Binding-site contacts:
Ligand atom O contacts residue TYR137 of chain 1.B at 4.2 Å.
Ligand atom C contacts residue ASP285 of chain 1.B at 3.8 Å.
Ligand atom N contacts residue ZN1 of chain 1.I at 4.3 Å.
Ligand atom CB contacts residue ARG233 of chain 1.B at 3.4 Å.
Ligand atom CG contacts residue ARG169 of chain 1.B at 3.2 Å.
Ligand atom N contacts residue ARG169 of chain 1.B at 2.8 Å (salt-bridge).
Ligand atom CG contacts residue ARG233 of chain 1.B at 3.8 Å.
Ligand atom O contacts residue HIS201 of chain 1.B at 3.8 Å.
Ligand atom CB contacts residue ARG169 of chain 1.B at 3.2 Å.
Ligand atom N contacts residue TYR137 of chain 1.B at 3.2 Å (h-bond).
Ligand atom N contacts residue HIS201 of chain 1.B at 3.5 Å.
Ligand atom ND2 contacts residue ARG169 of chain 1.B at 3.7 Å.
Ligand atom CA contacts residue ARG169 of chain 1.B at 3.6 Å.
Ligand atom OD1 contacts residue ARG233 of chain 1.B at 3.4 Å (salt-bridge).
Ligand atom C contacts residue ZN1 of chain 1.I at 4.2 Å.
Ligand atom CA contacts residue HIS201 of chain 1.B at 4.3 Å.
Ligand atom OXT contacts residue ASP285 of chain 1.B at 3.8 Å.
Ligand atom C contacts residue HIS201 of chain 1.B at 4.2 Å.
Ligand atom O contacts residue ZN1 of chain 1.I at 3.2 Å.
Ligand atom O contacts residue HIS230 of chain 1.B at 3.8 Å.
Ligand atom CA contacts residue SER289 of chain 1.B at 4.3 Å.
Ligand atom OD1 contacts residue ARG169 of chain 1.B at 3.1 Å (salt-bridge).
Ligand atom O contacts residue ZN1 of chain 1.H at 4.0 Å.
Ligand atom O contacts residue ASP285 of chain 1.B at 3.0 Å (salt-bridge).
Ligand atom O contacts residue SO41 of chain 1.G at 4.1 Å.

Sequence of chain 1.B:
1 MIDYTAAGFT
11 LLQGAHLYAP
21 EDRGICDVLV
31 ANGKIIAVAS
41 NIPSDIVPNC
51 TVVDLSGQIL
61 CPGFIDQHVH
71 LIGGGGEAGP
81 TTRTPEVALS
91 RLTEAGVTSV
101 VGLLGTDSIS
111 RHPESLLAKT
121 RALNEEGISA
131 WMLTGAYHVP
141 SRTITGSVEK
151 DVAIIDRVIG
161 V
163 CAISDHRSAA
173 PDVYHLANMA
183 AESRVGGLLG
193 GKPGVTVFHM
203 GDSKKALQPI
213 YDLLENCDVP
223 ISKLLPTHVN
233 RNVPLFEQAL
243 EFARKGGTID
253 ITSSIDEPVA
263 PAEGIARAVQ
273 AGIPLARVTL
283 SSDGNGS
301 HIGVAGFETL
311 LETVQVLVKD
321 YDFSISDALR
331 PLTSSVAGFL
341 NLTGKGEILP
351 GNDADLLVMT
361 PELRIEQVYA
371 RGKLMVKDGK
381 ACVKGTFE

A small-molecule ligand and the protein it binds are described below.
Small molecule (SMILES): NC(=O)C[C@H](N)C(=O)O